This protein binds this small molecule.
Small molecule (SMILES): CC(C)C[C@H](NC(=O)CN)C(=O)N[C@H](C(=O)N[C@H](C(=O)NCC(=O)N[C@@H](CO)C(=O)N[C@@H](CC(C)C)C(=O)N[C@@H](CCCN=C(N)N)C(=O)NCC=O)C(C)C)[C@@H](C)O

Binding-site contacts:
Ligand atom N contacts residue ARG49 of chain 11.E at 3.5 Å (salt-bridge).
Ligand atom OG1 contacts residue ASP258 of chain 11.E at 3.3 Å.
Ligand atom CG2 contacts residue ALA42 of chain 11.E at 3.8 Å (hydrophobic).
Ligand atom CD2 contacts residue ARG50 of chain 11.E at 3.6 Å.
Ligand atom C contacts residue ARG49 of chain 11.E at 3.6 Å.
Ligand atom CG2 contacts residue ASP258 of chain 11.E at 3.5 Å.
Ligand atom CB contacts residue ASP258 of chain 11.E at 3.5 Å.
Ligand atom CA contacts residue ASP258 of chain 11.E at 3.7 Å.
Ligand atom N contacts residue ASP258 of chain 11.E at 3.2 Å (salt-bridge).
Ligand atom CD2 contacts residue ASP258 of chain 11.E at 3.4 Å.
Ligand atom CD contacts residue ARG50 of chain 11.E at 3.3 Å.
Ligand atom NH2 contacts residue THR246 of chain 11.E at 3.0 Å (h-bond).
Ligand atom O contacts residue ARG43 of chain 11.E at 2.8 Å (salt-bridge).
Ligand atom CD contacts residue LEU52 of chain 11.E at 3.3 Å (hydrophobic).
Ligand atom CG contacts residue PRO57 of chain 11.E at 3.7 Å (hydrophobic).
Ligand atom CA contacts residue ASP258 of chain 11.E at 3.6 Å.
Ligand atom O contacts residue ARG43 of chain 11.E at 2.8 Å (salt-bridge).
Ligand atom CA contacts residue ASP258 of chain 11.E at 3.7 Å.
Ligand atom CB contacts residue MET259 of chain 11.E at 3.6 Å (hydrophobic).
Ligand atom O contacts residue ARG49 of chain 11.E at 3.1 Å (salt-bridge).
Ligand atom NH2 contacts residue ASP228 of chain 11.E at 2.7 Å (salt-bridge).
Ligand atom NH1 contacts residue ASP53 of chain 11.E at 3.0 Å (salt-bridge).
Ligand atom O contacts residue ARG50 of chain 11.E at 3.4 Å.
Ligand atom NE contacts residue ARG50 of chain 11.E at 3.1 Å (salt-bridge).
Ligand atom NH1 contacts residue THR246 of chain 11.E at 3.2 Å (h-bond).
Ligand atom C contacts residue ARG43 of chain 11.E at 3.7 Å.
Ligand atom CD2 contacts residue ARG43 of chain 11.E at 3.6 Å.
Ligand atom CG2 contacts residue MET259 of chain 11.E at 3.7 Å (hydrophobic).
Ligand atom CB contacts residue ASP258 of chain 11.E at 3.7 Å.
Ligand atom C contacts residue ASP258 of chain 11.E at 3.7 Å.
Ligand atom N contacts residue ARG49 of chain 11.E at 3.7 Å.
Ligand atom CZ contacts residue THR246 of chain 11.E at 3.3 Å.
Ligand atom O contacts residue ILE39 of chain 11.E at 3.7 Å.
Ligand atom CB contacts residue ARG49 of chain 11.E at 3.7 Å.
Ligand atom OG1 contacts residue MET259 of chain 11.E at 2.6 Å (h-bond).
Ligand atom N contacts residue ASP258 of chain 11.E at 3.2 Å (salt-bridge).
Ligand atom N contacts residue PRO57 of chain 11.E at 3.5 Å.
Ligand atom CB contacts residue ARG49 of chain 11.E at 3.5 Å.
Ligand atom N contacts residue ASP258 of chain 11.E at 2.8 Å (salt-bridge).
Ligand atom N contacts residue ARG49 of chain 11.E at 3.5 Å (salt-bridge).

Sequence of chain 11.E:
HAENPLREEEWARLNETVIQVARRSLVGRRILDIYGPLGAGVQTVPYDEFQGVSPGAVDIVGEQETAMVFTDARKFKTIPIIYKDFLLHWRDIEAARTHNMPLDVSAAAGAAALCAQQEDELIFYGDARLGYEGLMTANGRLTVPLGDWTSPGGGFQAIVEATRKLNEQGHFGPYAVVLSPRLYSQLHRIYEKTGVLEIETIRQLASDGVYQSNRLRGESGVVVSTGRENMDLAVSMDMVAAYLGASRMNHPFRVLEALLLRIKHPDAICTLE